Binding-site contacts:
Ligand atom N contacts residue THR1063 of chain 7.D at 1.6 Å (h-bond).
Ligand atom CD1 contacts residue PHE1066 of chain 7.D at 2.9 Å (hydrophobic).
Ligand atom CG contacts residue ILE1026 of chain 7.D at 2.7 Å (hydrophobic).
Ligand atom CD2 contacts residue THR1061 of chain 7.D at 1.8 Å.
Ligand atom C contacts residue LEU1062 of chain 7.D at 2.7 Å (hydrophobic).
Ligand atom CA contacts residue ASN1067 of chain 7.D at 2.7 Å.
Ligand atom CD2 contacts residue GLN1072 of chain 7.D at 3.1 Å.
Ligand atom O contacts residue THR1063 of chain 7.D at 2.4 Å (h-bond).
Ligand atom N contacts residue ASN1067 of chain 7.D at 3.1 Å (h-bond).
Ligand atom C contacts residue THR1063 of chain 7.D at 1.4 Å.
Ligand atom O contacts residue ARG1060 of chain 7.D at 2.9 Å (salt-bridge).
Ligand atom CA contacts residue ARG1060 of chain 7.D at 3.1 Å.
Ligand atom C contacts residue THR1063 of chain 7.D at 2.9 Å.
Ligand atom CG contacts residue LEU1062 of chain 7.D at 2.8 Å (hydrophobic).
Ligand atom N contacts residue THR1063 of chain 7.D at 2.4 Å (h-bond).
Ligand atom O contacts residue THR1061 of chain 7.D at 1.8 Å.
Ligand atom C contacts residue THR1063 of chain 7.D at 2.7 Å.
Ligand atom O contacts residue ASN1067 of chain 7.D at 2.1 Å (h-bond).
Ligand atom CA contacts residue THR1063 of chain 7.D at 1.6 Å.
Ligand atom CG2 contacts residue THR1063 of chain 7.D at 3.0 Å.
Ligand atom CA contacts residue THR1063 of chain 7.D at 2.5 Å.
Ligand atom CB contacts residue THR1061 of chain 7.D at 1.0 Å.
Ligand atom N contacts residue THR1061 of chain 7.D at 1.9 Å (h-bond).
Ligand atom CG contacts residue THR1061 of chain 7.D at 1.1 Å.
Ligand atom O contacts residue THR1063 of chain 7.D at 2.4 Å (h-bond).
Ligand atom CA contacts residue THR1061 of chain 7.D at 2.0 Å.
Ligand atom CD1 contacts residue THR1063 of chain 7.D at 2.5 Å.
Ligand atom C contacts residue THR1061 of chain 7.D at 2.1 Å.
Ligand atom ND1 contacts residue THR1061 of chain 7.D at 2.4 Å.
Ligand atom CB contacts residue THR1063 of chain 7.D at 3.0 Å.
Ligand atom CB contacts residue THR1063 of chain 7.D at 2.6 Å.
Ligand atom O contacts residue LEU1062 of chain 7.D at 1.6 Å (h-bond).
Ligand atom N contacts residue ARG1060 of chain 7.D at 1.9 Å.
Ligand atom CD1 contacts residue LEU1062 of chain 7.D at 3.1 Å (hydrophobic).
Ligand atom N contacts residue ASN1067 of chain 7.D at 3.0 Å (h-bond).
Ligand atom NE2 contacts residue THR1061 of chain 7.D at 3.0 Å.
Ligand atom CB contacts residue ILE1026 of chain 7.D at 2.6 Å (hydrophobic).
Ligand atom NZ contacts residue GLU1022 of chain 7.D at 2.7 Å (salt-bridge).
Ligand atom O contacts residue THR1063 of chain 7.D at 2.6 Å.
Ligand atom C contacts residue ASN1067 of chain 7.D at 2.7 Å.

Sequence of chain 7.D:
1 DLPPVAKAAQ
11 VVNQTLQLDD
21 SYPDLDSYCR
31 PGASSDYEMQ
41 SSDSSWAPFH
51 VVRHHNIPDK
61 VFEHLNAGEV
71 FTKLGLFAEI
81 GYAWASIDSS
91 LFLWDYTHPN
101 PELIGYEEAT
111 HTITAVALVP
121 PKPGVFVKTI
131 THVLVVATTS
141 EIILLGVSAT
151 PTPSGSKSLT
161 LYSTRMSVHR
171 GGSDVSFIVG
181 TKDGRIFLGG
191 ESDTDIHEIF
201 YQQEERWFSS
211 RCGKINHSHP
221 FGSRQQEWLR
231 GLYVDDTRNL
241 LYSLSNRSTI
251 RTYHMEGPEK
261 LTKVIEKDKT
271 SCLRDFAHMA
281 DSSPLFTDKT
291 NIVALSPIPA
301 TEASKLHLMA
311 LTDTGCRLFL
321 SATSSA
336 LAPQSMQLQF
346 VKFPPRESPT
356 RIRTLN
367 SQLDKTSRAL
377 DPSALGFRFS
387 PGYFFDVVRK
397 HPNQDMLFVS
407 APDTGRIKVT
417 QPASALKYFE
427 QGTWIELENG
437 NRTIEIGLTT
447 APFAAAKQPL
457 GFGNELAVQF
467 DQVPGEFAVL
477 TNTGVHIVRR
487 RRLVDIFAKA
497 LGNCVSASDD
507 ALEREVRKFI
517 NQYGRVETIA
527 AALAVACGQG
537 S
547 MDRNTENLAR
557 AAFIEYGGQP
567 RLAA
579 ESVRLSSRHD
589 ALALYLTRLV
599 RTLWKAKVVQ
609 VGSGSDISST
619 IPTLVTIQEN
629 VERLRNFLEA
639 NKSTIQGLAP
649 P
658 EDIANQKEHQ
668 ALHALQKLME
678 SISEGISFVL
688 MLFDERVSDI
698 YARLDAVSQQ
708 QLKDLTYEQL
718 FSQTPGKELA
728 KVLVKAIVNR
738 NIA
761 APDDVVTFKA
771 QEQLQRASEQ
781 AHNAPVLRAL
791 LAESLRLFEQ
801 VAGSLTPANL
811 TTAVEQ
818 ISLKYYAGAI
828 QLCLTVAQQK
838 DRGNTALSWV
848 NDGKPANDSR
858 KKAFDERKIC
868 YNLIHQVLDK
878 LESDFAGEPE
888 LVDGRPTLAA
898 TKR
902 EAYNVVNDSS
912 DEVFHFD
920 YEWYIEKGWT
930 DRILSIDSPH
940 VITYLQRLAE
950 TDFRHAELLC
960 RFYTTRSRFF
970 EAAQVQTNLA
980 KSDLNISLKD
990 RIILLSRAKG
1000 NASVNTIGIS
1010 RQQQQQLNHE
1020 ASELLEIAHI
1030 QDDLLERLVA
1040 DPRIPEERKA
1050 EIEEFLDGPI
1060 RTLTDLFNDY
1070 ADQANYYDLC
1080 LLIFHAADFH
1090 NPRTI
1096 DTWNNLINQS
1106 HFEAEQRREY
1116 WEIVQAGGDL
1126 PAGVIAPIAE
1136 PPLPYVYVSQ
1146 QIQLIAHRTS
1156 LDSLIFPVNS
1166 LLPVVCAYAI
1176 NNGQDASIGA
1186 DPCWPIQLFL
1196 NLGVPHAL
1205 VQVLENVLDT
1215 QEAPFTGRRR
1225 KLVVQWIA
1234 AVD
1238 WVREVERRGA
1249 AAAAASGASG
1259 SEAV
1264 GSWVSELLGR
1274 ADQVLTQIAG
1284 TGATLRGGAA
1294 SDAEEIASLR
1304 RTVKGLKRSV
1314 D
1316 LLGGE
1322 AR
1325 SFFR

A small-molecule ligand and the protein it binds are described below.
Small molecule (SMILES): CC[C@H](C)[C@H](NC(=O)[C@@H](NC(=O)[C@H](CC(C)C)NC(=O)[C@H](CCCCN)NC(=O)[C@H](CCCCN)NC(=O)[C@@H](N)Cc1cnc[nH]1)C(C)C)C(=O)N[C@@H](CC(N)=O)C(=O)N[C@@H](CCCCN)C(=O)N[C@@H](CC(=O)O)C(=O)N[C@@H](CCSC)C(=O)N[C@@H](CCCN=C(N)N)C(=O)N[C@H](C(=O)N[C@@H](CC(=O)O)C(=O)N[C@@H](CC(C)C)C(=O)N[C@@H](Cc1ccccc1)C(=O)N[C@@H](CO)C(=O)N1CCC[C@H]1C(=O)N1CCC[C@H]1C(=O)N[C@H](C=O)CC(N)=O)[C@@H](C)O